Sequence of chain 1.A:
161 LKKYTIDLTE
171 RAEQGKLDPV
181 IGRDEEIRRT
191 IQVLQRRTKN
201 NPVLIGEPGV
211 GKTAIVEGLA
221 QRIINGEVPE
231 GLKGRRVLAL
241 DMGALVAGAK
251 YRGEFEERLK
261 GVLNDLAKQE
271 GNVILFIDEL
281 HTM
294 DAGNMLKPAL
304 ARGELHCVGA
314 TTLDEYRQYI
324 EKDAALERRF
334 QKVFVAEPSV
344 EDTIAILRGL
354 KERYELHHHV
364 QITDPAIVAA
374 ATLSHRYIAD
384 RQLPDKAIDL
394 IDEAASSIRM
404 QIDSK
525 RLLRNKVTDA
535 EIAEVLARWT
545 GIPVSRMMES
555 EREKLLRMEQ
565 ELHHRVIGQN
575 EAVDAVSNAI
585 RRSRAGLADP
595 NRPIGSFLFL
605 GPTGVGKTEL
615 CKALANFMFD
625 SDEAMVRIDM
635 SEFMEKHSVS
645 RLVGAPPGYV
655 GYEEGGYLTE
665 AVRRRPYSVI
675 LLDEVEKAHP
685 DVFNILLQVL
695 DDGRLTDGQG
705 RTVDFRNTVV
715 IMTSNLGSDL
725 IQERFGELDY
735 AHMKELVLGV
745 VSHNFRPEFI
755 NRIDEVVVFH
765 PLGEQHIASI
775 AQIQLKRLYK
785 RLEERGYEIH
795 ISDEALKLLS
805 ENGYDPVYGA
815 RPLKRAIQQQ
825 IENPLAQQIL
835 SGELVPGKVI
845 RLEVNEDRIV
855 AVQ

This small molecule binds to this protein.
Small molecule (SMILES): Nc1ncnc2c1ncn2[C@@H]1O[C@H](COP(=O)(O)OP(=O)(O)OP(O)(O)=S)[C@@H](O)[C@H]1O

Binding-site contacts:
Ligand atom O2G contacts residue ARG331 of chain 1.A at 3.6 Å (salt-bridge).
Ligand atom C1' contacts residue ILE391 of chain 1.B at 3.8 Å (hydrophobic).
Ligand atom O3A contacts residue VAL210 of chain 1.B at 3.8 Å.
Ligand atom O2B contacts residue GLU207 of chain 1.B at 3.7 Å.
Ligand atom N7 contacts residue GLY211 of chain 1.B at 3.6 Å.
Ligand atom C8 contacts residue GLY211 of chain 1.B at 3.6 Å.
Ligand atom C2 contacts residue VAL180 of chain 1.B at 3.8 Å (hydrophobic).
Ligand atom O2B contacts residue VAL210 of chain 1.B at 3.4 Å (h-bond).
Ligand atom N3 contacts residue LEU353 of chain 1.B at 3.7 Å.
Ligand atom O3B contacts residue GLY209 of chain 1.B at 2.9 Å (h-bond).
Ligand atom O3A contacts residue GLY211 of chain 1.B at 3.2 Å (h-bond).
Ligand atom O5' contacts residue ARG331 of chain 1.A at 3.7 Å.
Ligand atom PG contacts residue ARG331 of chain 1.A at 3.4 Å.
Ligand atom N1 contacts residue ILE181 of chain 1.B at 3.1 Å (h-bond).
Ligand atom C2' contacts residue ALA214 of chain 1.B at 3.8 Å (hydrophobic).
Ligand atom O2B contacts residue GLY209 of chain 1.B at 3.5 Å (h-bond).
Ligand atom C5' contacts residue PRO387 of chain 1.B at 3.4 Å (hydrophobic).
Ligand atom O4' contacts residue ILE391 of chain 1.B at 3.3 Å.
Ligand atom C6 contacts residue ILE181 of chain 1.B at 3.8 Å (hydrophobic).
Ligand atom N6 contacts residue ILE181 of chain 1.B at 3.0 Å (h-bond).
Ligand atom O1A contacts residue GLY211 of chain 1.B at 3.5 Å.
Ligand atom O2' contacts residue ASP178 of chain 1.B at 2.8 Å (salt-bridge).
Ligand atom O2G contacts residue PRO208 of chain 1.B at 3.4 Å.
Ligand atom O4' contacts residue PRO387 of chain 1.B at 2.9 Å (h-bond).
Ligand atom N1 contacts residue VAL180 of chain 1.B at 3.6 Å.
Ligand atom O2B contacts residue LYS212 of chain 1.B at 3.2 Å.
Ligand atom C2 contacts residue ILE181 of chain 1.B at 3.8 Å (hydrophobic).
Ligand atom N6 contacts residue ARG183 of chain 1.B at 3.6 Å.
Ligand atom C4' contacts residue PRO387 of chain 1.B at 3.4 Å (hydrophobic).
Ligand atom O2B contacts residue GLY211 of chain 1.B at 3.6 Å (h-bond).
Ligand atom O1A contacts residue ALA214 of chain 1.B at 3.3 Å (h-bond).
Ligand atom O2A contacts residue THR213 of chain 1.B at 3.3 Å (h-bond).
Ligand atom PB contacts residue GLY209 of chain 1.B at 3.7 Å.
Ligand atom N6 contacts residue ILE349 of chain 1.B at 3.6 Å.
Ligand atom O1B contacts residue THR213 of chain 1.B at 2.4 Å (h-bond).
Ligand atom O2G contacts residue GLY209 of chain 1.B at 3.5 Å (h-bond).
Ligand atom PG contacts residue GLY209 of chain 1.B at 3.8 Å.
Ligand atom O3B contacts residue ARG331 of chain 1.A at 3.1 Å (salt-bridge).
Ligand atom S1G contacts residue ARG331 of chain 1.A at 3.1 Å (salt-bridge).
Ligand atom C2 contacts residue PRO179 of chain 1.B at 3.2 Å (hydrophobic).

Sequence of chain 1.B:
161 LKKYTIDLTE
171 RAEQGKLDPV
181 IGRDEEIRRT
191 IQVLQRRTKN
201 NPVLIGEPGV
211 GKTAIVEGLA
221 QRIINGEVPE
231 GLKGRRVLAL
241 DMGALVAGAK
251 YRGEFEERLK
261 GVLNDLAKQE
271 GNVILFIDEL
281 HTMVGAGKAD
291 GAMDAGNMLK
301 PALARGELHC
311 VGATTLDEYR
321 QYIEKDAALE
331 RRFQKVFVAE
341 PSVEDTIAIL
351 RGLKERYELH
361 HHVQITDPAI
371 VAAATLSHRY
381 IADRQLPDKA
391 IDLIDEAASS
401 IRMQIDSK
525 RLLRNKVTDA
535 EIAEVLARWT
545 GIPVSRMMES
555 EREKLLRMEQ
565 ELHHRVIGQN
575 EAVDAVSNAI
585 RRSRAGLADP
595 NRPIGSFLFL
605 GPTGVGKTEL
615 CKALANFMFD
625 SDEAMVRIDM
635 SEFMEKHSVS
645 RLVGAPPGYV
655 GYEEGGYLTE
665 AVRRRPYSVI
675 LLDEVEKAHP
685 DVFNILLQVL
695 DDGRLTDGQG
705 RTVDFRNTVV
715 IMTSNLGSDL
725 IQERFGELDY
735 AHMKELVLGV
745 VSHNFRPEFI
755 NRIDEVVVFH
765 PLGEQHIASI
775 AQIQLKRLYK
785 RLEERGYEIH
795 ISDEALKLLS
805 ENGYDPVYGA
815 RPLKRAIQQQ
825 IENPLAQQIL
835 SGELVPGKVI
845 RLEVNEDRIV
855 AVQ